Binding-site contacts:
Ligand atom C8 contacts residue ASN66 of chain 3.A at 4.4 Å.
Ligand atom C4 contacts residue TRP358 of chain 3.A at 3.6 Å (hydrophobic).
Ligand atom O4 contacts residue TRP358 of chain 3.A at 4.0 Å.
Ligand atom C6 contacts residue TRP358 of chain 3.A at 3.6 Å (hydrophobic).
Ligand atom O7 contacts residue ASN66 of chain 3.A at 3.4 Å (h-bond).
Ligand atom O3 contacts residue TRP358 of chain 3.A at 4.1 Å.
Ligand atom C1 contacts residue TRP358 of chain 3.A at 4.3 Å (hydrophobic).
Ligand atom N2 contacts residue ASN66 of chain 3.A at 2.8 Å (h-bond).
Ligand atom O6 contacts residue TRP358 of chain 3.A at 3.8 Å.
Ligand atom C1 contacts residue ASN66 of chain 3.A at 1.4 Å.
Ligand atom C7 contacts residue ASN66 of chain 3.A at 3.2 Å.
Ligand atom C4 contacts residue ASN66 of chain 3.A at 4.2 Å.
Ligand atom C2 contacts residue TRP358 of chain 3.A at 3.8 Å (hydrophobic).
Ligand atom O5 contacts residue TRP358 of chain 3.A at 3.6 Å.
Ligand atom O7 contacts residue TYR387 of chain 4.A at 4.1 Å.
Ligand atom C3 contacts residue TRP358 of chain 3.A at 4.3 Å (hydrophobic).
Ligand atom C5 contacts residue TRP358 of chain 3.A at 4.0 Å (hydrophobic).
Ligand atom C3 contacts residue ASN66 of chain 3.A at 3.7 Å.
Ligand atom O5 contacts residue ASN66 of chain 3.A at 2.5 Å (h-bond).
Ligand atom C2 contacts residue ASN66 of chain 3.A at 2.4 Å.
Ligand atom C5 contacts residue ASN66 of chain 3.A at 3.7 Å.

A small-molecule ligand and the protein it binds are described below.
Small molecule (SMILES): CC(=O)N[C@@H]1[C@@H](O)[C@H](O)[C@@H](CO)O[C@H]1O

Sequence of chain 3.A:
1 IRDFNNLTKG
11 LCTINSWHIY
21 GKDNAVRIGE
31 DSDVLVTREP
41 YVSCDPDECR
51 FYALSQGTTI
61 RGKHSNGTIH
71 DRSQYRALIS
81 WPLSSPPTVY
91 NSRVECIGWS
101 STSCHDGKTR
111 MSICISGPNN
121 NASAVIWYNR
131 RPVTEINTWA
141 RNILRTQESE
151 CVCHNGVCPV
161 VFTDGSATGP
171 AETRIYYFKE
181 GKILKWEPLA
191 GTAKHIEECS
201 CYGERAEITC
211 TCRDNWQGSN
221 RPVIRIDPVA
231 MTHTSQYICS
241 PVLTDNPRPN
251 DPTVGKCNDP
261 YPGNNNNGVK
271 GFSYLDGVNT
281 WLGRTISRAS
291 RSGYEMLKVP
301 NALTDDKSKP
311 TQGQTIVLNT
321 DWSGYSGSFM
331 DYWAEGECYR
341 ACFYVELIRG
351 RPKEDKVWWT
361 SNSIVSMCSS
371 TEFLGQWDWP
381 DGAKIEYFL

Sequence of chain 4.A:
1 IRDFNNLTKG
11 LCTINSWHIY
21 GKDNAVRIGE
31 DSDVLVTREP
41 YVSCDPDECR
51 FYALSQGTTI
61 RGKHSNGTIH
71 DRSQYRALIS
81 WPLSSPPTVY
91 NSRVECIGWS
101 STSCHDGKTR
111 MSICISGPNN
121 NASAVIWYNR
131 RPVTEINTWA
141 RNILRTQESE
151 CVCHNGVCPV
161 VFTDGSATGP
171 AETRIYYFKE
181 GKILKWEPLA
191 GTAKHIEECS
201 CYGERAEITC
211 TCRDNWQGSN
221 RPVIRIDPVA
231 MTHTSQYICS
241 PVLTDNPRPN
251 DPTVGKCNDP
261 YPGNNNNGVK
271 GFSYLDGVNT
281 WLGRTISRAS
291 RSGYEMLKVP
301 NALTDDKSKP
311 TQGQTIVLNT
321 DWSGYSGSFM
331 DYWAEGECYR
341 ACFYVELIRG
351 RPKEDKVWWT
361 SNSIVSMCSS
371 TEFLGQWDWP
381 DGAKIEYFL